This small molecule binds to this protein.
Small molecule (SMILES): CC1=NN(C)C(=O)/C1=C(\O)c1ccc2c(c1)C(=O)N(Cc1ccccc1)C2=O

Sequence of chain 2.A:
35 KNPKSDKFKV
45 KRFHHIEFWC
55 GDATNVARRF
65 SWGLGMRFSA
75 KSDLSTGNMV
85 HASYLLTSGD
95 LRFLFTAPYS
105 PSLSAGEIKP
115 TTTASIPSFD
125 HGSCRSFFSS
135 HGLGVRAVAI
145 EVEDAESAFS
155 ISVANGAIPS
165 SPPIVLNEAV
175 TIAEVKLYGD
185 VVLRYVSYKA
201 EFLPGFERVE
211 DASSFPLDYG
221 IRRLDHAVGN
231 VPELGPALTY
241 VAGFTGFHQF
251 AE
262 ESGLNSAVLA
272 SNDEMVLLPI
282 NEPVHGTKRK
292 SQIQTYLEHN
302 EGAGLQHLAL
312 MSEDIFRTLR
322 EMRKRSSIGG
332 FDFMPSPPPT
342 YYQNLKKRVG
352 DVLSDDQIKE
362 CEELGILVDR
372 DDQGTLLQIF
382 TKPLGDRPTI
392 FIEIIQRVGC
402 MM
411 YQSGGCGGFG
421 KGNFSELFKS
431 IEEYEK

Binding-site contacts:
Ligand atom C01 contacts residue PHE381 of chain 2.A at 3.3 Å (hydrophobic).
Ligand atom C02 contacts residue GLY420 of chain 2.A at 3.7 Å.
Ligand atom C04 contacts residue PHE381 of chain 2.A at 3.5 Å (hydrophobic).
Ligand atom C10 contacts residue CO1 of chain 2.C at 3.0 Å.
Ligand atom C02 contacts residue GLN379 of chain 2.A at 3.9 Å.
Ligand atom C21 contacts residue PRO280 of chain 2.A at 3.4 Å (hydrophobic).
Ligand atom O12 contacts residue CO1 of chain 2.C at 2.0 Å.
Ligand atom C19 contacts residue PHE419 of chain 2.A at 3.9 Å (hydrophobic).
Ligand atom C06 contacts residue PHE381 of chain 2.A at 3.2 Å (hydrophobic).
Ligand atom C11 contacts residue PHE419 of chain 2.A at 3.5 Å (hydrophobic).
Ligand atom C05 contacts residue PHE381 of chain 2.A at 3.4 Å (hydrophobic).
Ligand atom C10 contacts residue PHE419 of chain 2.A at 3.5 Å (hydrophobic).
Ligand atom C22 contacts residue PHE424 of chain 2.A at 3.5 Å (hydrophobic).
Ligand atom C11 contacts residue CO1 of chain 2.C at 3.4 Å.
Ligand atom C03 contacts residue GLY420 of chain 2.A at 3.5 Å.
Ligand atom C07 contacts residue PHE424 of chain 2.A at 3.7 Å (hydrophobic).
Ligand atom C16 contacts residue CO1 of chain 2.C at 3.0 Å.
Ligand atom O20 contacts residue HIS226 of chain 2.A at 3.0 Å (h-bond).
Ligand atom O20 contacts residue HIS308 of chain 2.A at 3.3 Å (h-bond).
Ligand atom O20 contacts residue PHE419 of chain 2.A at 3.9 Å.
Ligand atom C03 contacts residue GLN379 of chain 2.A at 3.8 Å.
Ligand atom O12 contacts residue PHE381 of chain 2.A at 3.6 Å.
Ligand atom C04 contacts residue PHE424 of chain 2.A at 3.8 Å (hydrophobic).
Ligand atom C03 contacts residue PHE381 of chain 2.A at 3.7 Å (hydrophobic).
Ligand atom N08 contacts residue PHE424 of chain 2.A at 3.7 Å.
Ligand atom O12 contacts residue PHE419 of chain 2.A at 3.9 Å.
Ligand atom O20 contacts residue VAL228 of chain 2.A at 3.8 Å.
Ligand atom C02 contacts residue PHE381 of chain 2.A at 3.6 Å (hydrophobic).
Ligand atom N17 contacts residue PHE419 of chain 2.A at 3.4 Å.
Ligand atom O12 contacts residue GLU394 of chain 2.A at 2.9 Å (salt-bridge).
Ligand atom C21 contacts residue VAL269 of chain 2.A at 3.8 Å (hydrophobic).
Ligand atom C27 contacts residue MET335 of chain 2.A at 3.3 Å (hydrophobic).
Ligand atom C05 contacts residue PHE424 of chain 2.A at 3.8 Å (hydrophobic).
Ligand atom O20 contacts residue CO1 of chain 2.C at 2.0 Å.
Ligand atom C21 contacts residue PHE419 of chain 2.A at 3.6 Å (hydrophobic).
Ligand atom C01 contacts residue PHE419 of chain 2.A at 3.9 Å (hydrophobic).
Ligand atom C02 contacts residue PHE419 of chain 2.A at 3.3 Å (hydrophobic).
Ligand atom C16 contacts residue PHE419 of chain 2.A at 3.5 Å (hydrophobic).
Ligand atom C26 contacts residue MET335 of chain 2.A at 3.5 Å (hydrophobic).
Ligand atom O12 contacts residue HIS308 of chain 2.A at 3.1 Å (h-bond).